A protein and the small-molecule ligand that binds it are described below.
Small molecule (SMILES): CC(=O)N[C@@H]1[C@@H](O)[C@H](O)[C@@H](CO)O[C@H]1O

Sequence of chain 1.Q:
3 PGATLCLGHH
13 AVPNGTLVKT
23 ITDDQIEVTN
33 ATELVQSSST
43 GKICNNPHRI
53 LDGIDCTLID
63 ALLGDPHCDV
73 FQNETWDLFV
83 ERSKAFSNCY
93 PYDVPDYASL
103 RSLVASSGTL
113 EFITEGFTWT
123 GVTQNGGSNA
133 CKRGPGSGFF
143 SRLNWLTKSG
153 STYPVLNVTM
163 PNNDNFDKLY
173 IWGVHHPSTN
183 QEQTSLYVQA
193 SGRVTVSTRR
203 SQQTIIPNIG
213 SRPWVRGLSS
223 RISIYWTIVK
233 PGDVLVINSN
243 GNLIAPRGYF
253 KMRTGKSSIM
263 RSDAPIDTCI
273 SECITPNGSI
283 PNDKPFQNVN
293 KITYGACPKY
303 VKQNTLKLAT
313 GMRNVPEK

Binding-site contacts:
Ligand atom N2 contacts residue PHE114 of chain 1.Q at 4.2 Å.
Ligand atom O7 contacts residue ASN75 of chain 1.Q at 3.6 Å (h-bond).
Ligand atom C3 contacts residue ASN75 of chain 1.Q at 3.7 Å.
Ligand atom C2 contacts residue PHE114 of chain 1.Q at 4.1 Å (hydrophobic).
Ligand atom C5 contacts residue GLU113 of chain 1.Q at 4.2 Å.
Ligand atom C8 contacts residue ASN75 of chain 1.Q at 4.4 Å.
Ligand atom C2 contacts residue ASN75 of chain 1.Q at 2.3 Å.
Ligand atom C6 contacts residue GLU113 of chain 1.Q at 3.1 Å.
Ligand atom O5 contacts residue GLU113 of chain 1.Q at 3.6 Å.
Ligand atom C7 contacts residue ASN75 of chain 1.Q at 3.3 Å.
Ligand atom C3 contacts residue PHE114 of chain 1.Q at 4.1 Å (hydrophobic).
Ligand atom C5 contacts residue PHE114 of chain 1.Q at 4.0 Å (hydrophobic).
Ligand atom N2 contacts residue ASN75 of chain 1.Q at 2.8 Å (h-bond).
Ligand atom O4 contacts residue ILE115 of chain 1.Q at 4.2 Å.
Ligand atom C1 contacts residue GLU113 of chain 1.Q at 4.4 Å.
Ligand atom O5 contacts residue ASN75 of chain 1.Q at 2.4 Å (h-bond).
Ligand atom O6 contacts residue GLU113 of chain 1.Q at 2.8 Å (salt-bridge).
Ligand atom C5 contacts residue ASN75 of chain 1.Q at 3.6 Å.
Ligand atom C4 contacts residue ASN75 of chain 1.Q at 4.1 Å.
Ligand atom O5 contacts residue PHE114 of chain 1.Q at 4.2 Å.
Ligand atom C1 contacts residue ASN75 of chain 1.Q at 1.4 Å.
Ligand atom C6 contacts residue ILE115 of chain 1.Q at 3.9 Å (hydrophobic).
Ligand atom C5 contacts residue ILE115 of chain 1.Q at 4.0 Å (hydrophobic).
Ligand atom C1 contacts residue PHE114 of chain 1.Q at 3.5 Å (hydrophobic).